Sequence of chain 1.B:
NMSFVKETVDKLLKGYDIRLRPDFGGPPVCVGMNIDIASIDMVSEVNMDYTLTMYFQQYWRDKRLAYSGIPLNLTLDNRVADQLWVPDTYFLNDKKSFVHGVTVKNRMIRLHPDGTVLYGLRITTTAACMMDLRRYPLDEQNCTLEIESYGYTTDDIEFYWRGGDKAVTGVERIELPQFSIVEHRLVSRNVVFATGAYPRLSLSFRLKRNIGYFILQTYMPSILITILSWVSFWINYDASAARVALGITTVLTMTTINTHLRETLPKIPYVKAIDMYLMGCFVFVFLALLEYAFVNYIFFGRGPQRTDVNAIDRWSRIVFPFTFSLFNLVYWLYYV

This small molecule binds to this protein.
Small molecule (SMILES): CC(=O)N[C@H]1[C@H](O[C@H]2[C@H](O)[C@@H](NC(C)=O)CO[C@@H]2CO)O[C@H](CO)[C@@H](O)[C@@H]1O

Binding-site contacts:
Ligand atom O7 contacts residue ASN105 of chain 1.B at 4.0 Å.
Ligand atom C8 contacts residue PRO103 of chain 1.B at 4.2 Å (hydrophobic).
Ligand atom O5 contacts residue HIS144 of chain 1.B at 3.3 Å (h-bond).
Ligand atom C1 contacts residue ASN105 of chain 1.B at 1.4 Å.
Ligand atom C5 contacts residue HIS144 of chain 1.B at 4.1 Å.
Ligand atom C2 contacts residue ASN105 of chain 1.B at 2.5 Å.
Ligand atom C6 contacts residue HIS144 of chain 1.B at 4.0 Å.
Ligand atom C1 contacts residue HIS144 of chain 1.B at 3.9 Å.
Ligand atom C3 contacts residue ASN105 of chain 1.B at 3.8 Å.
Ligand atom C5 contacts residue ASN105 of chain 1.B at 3.7 Å.
Ligand atom O6 contacts residue HIS144 of chain 1.B at 4.1 Å.
Ligand atom C7 contacts residue ASN105 of chain 1.B at 3.6 Å.
Ligand atom O5 contacts residue ASN105 of chain 1.B at 2.4 Å (h-bond).
Ligand atom N2 contacts residue ASN105 of chain 1.B at 2.9 Å (h-bond).
Ligand atom C4 contacts residue ASN105 of chain 1.B at 4.2 Å.